Sequence of chain 1.E:
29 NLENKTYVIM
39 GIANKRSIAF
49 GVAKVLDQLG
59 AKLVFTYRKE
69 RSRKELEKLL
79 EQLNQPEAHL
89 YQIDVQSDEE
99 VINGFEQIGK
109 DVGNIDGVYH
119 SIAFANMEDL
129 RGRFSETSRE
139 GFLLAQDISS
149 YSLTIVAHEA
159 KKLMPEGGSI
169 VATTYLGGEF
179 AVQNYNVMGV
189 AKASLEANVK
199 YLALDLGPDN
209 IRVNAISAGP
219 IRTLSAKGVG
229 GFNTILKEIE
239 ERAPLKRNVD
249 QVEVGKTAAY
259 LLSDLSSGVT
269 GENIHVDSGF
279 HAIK

This small molecule binds to this protein.
Small molecule (SMILES): N[C@@H](CCC(=O)O)C(=O)O

Binding-site contacts:
Ligand atom N contacts residue GLY229 of chain 1.E at 3.6 Å (h-bond).
Ligand atom OXT contacts residue GLY228 of chain 1.E at 3.9 Å.
Ligand atom CD contacts residue PHE230 of chain 1.E at 3.8 Å (hydrophobic).
Ligand atom O contacts residue ARG129 of chain 1.E at 3.4 Å (salt-bridge).
Ligand atom CD contacts residue GLY229 of chain 1.E at 4.1 Å.
Ligand atom O contacts residue GLY229 of chain 1.E at 4.2 Å.
Ligand atom C contacts residue GLY229 of chain 1.E at 4.0 Å.
Ligand atom OXT contacts residue GLY229 of chain 1.E at 4.1 Å.
Ligand atom CG contacts residue PHE230 of chain 1.E at 4.4 Å (hydrophobic).
Ligand atom OE2 contacts residue ASN231 of chain 1.E at 3.0 Å (h-bond).
Ligand atom CD contacts residue ASN231 of chain 1.E at 3.6 Å.
Ligand atom OE1 contacts residue PHE230 of chain 1.E at 4.0 Å.
Ligand atom CA contacts residue GLY229 of chain 1.E at 4.3 Å.
Ligand atom OE1 contacts residue ASN231 of chain 1.E at 3.5 Å.
Ligand atom C contacts residue GLY228 of chain 1.E at 4.2 Å.
Ligand atom OXT contacts residue ARG129 of chain 1.E at 2.9 Å (salt-bridge).
Ligand atom OE1 contacts residue GLY229 of chain 1.E at 3.9 Å.
Ligand atom OE1 contacts residue THR232 of chain 1.E at 4.4 Å.
Ligand atom CG contacts residue GLY229 of chain 1.E at 4.0 Å.
Ligand atom C contacts residue ARG129 of chain 1.E at 3.5 Å.
Ligand atom OE2 contacts residue GLY229 of chain 1.E at 4.2 Å.
Ligand atom OE2 contacts residue PHE230 of chain 1.E at 3.6 Å (h-bond).
Ligand atom O contacts residue GLY228 of chain 1.E at 4.3 Å.